This protein binds this small molecule.
Small molecule (SMILES): O=C(O)CNC(=O)Cn1ccc2ccc(Br)cc21

Sequence of chain 4.A:
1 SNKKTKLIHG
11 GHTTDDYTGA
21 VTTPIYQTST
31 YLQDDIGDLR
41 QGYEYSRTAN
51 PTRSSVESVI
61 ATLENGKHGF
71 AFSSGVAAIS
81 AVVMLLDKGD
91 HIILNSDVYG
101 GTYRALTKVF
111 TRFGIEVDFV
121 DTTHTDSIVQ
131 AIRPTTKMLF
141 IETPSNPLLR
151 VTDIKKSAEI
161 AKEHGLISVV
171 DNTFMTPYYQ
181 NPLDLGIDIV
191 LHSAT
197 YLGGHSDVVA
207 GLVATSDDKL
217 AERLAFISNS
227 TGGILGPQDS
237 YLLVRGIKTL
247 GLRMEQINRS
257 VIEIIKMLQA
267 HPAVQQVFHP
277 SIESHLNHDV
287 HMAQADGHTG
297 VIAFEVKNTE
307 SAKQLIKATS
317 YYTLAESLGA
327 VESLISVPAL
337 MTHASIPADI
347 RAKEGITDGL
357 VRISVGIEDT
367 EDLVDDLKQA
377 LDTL

Binding-site contacts:
Ligand atom C12 contacts residue HIS339 of chain 4.A at 3.2 Å.
Ligand atom BR contacts residue GLU350 of chain 4.A at 3.4 Å.
Ligand atom C5 contacts residue ILE346 of chain 4.A at 3.9 Å (hydrophobic).
Ligand atom C5 contacts residue ILE342 of chain 4.A at 3.8 Å (hydrophobic).
Ligand atom C12 contacts residue GLY100 of chain 4.A at 3.9 Å.
Ligand atom C8 contacts residue ILE342 of chain 4.A at 3.7 Å (hydrophobic).
Ligand atom C13 contacts residue GLY100 of chain 4.A at 3.4 Å.
Ligand atom O3 contacts residue GLY100 of chain 4.A at 3.5 Å.
Ligand atom O2 contacts residue THR338 of chain 4.A at 3.8 Å.
Ligand atom C13 contacts residue ARG104 of chain 4.A at 4.3 Å.
Ligand atom C4 contacts residue ILE346 of chain 4.A at 4.5 Å (hydrophobic).
Ligand atom O3 contacts residue ARG104 of chain 4.A at 3.2 Å (salt-bridge).
Ligand atom BR contacts residue ILE342 of chain 4.A at 4.1 Å.
Ligand atom C5 contacts residue GLU350 of chain 4.A at 4.2 Å.
Ligand atom N2 contacts residue VAL98 of chain 4.A at 4.4 Å.
Ligand atom C7 contacts residue ILE342 of chain 4.A at 3.3 Å (hydrophobic).
Ligand atom C10 contacts residue VAL98 of chain 4.A at 4.5 Å (hydrophobic).
Ligand atom C7 contacts residue HIS339 of chain 4.A at 4.2 Å.
Ligand atom BR contacts residue ILE352 of chain 4.A at 3.9 Å.
Ligand atom C13 contacts residue HIS339 of chain 4.A at 4.0 Å.
Ligand atom O3 contacts residue THR338 of chain 4.A at 2.8 Å (h-bond).
Ligand atom O2 contacts residue GLY100 of chain 4.A at 3.3 Å (h-bond).
Ligand atom C6 contacts residue ILE342 of chain 4.A at 3.5 Å (hydrophobic).
Ligand atom C4 contacts residue ILE342 of chain 4.A at 4.2 Å (hydrophobic).
Ligand atom N2 contacts residue HIS339 of chain 4.A at 3.9 Å.
Ligand atom C3 contacts residue TYR103 of chain 4.A at 3.5 Å (hydrophobic).
Ligand atom C11 contacts residue ILE342 of chain 4.A at 4.2 Å (hydrophobic).
Ligand atom C2 contacts residue TYR103 of chain 4.A at 3.1 Å (hydrophobic).
Ligand atom N1 contacts residue TYR103 of chain 4.A at 4.2 Å.
Ligand atom C13 contacts residue THR338 of chain 4.A at 3.4 Å.
Ligand atom BR contacts residue HIS339 of chain 4.A at 4.0 Å.
Ligand atom C9 contacts residue ILE342 of chain 4.A at 4.1 Å (hydrophobic).
Ligand atom N1 contacts residue ILE342 of chain 4.A at 4.3 Å.
Ligand atom C12 contacts residue THR338 of chain 4.A at 3.6 Å.
Ligand atom C11 contacts residue GLY100 of chain 4.A at 4.1 Å.
Ligand atom C10 contacts residue TYR103 of chain 4.A at 4.1 Å (hydrophobic).
Ligand atom O2 contacts residue HIS339 of chain 4.A at 3.9 Å.
Ligand atom C6 contacts residue GLU350 of chain 4.A at 4.2 Å.
Ligand atom O1 contacts residue ILE342 of chain 4.A at 3.6 Å.
Ligand atom N2 contacts residue GLY100 of chain 4.A at 3.3 Å.